Sequence of chain 4.A:
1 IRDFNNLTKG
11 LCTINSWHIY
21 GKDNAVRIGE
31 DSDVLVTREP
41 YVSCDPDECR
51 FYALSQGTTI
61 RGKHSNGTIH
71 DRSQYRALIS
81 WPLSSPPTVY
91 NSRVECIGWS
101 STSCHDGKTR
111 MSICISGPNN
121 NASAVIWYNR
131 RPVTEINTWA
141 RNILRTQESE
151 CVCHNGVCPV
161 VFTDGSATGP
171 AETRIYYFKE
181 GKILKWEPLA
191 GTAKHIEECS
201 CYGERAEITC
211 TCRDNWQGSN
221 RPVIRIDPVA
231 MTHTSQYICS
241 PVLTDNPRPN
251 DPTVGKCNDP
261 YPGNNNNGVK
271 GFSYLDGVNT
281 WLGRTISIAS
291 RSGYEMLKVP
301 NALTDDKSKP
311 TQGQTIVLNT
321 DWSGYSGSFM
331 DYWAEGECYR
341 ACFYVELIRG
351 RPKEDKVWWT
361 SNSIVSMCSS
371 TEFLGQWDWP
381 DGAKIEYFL

Sequence of chain 1.A:
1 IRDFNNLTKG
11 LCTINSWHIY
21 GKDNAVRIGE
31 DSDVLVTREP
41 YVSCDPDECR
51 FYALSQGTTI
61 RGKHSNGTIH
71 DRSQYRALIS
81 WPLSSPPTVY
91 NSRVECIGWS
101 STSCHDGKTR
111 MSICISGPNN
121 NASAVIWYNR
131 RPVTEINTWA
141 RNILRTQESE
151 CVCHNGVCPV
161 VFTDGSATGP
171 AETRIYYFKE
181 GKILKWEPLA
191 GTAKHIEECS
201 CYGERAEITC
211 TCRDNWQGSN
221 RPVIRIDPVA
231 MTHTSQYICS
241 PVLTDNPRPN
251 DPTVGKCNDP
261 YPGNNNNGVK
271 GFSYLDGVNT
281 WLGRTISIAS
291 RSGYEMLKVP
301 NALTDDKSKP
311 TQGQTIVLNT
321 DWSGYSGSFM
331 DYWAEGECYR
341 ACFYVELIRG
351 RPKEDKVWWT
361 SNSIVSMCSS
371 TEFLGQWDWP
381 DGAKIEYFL

Binding-site contacts:
Ligand atom O4 contacts residue THR315 of chain 1.A at 4.3 Å.
Ligand atom C2 contacts residue PRO118 of chain 4.A at 4.3 Å (hydrophobic).
Ligand atom O4 contacts residue GLN376 of chain 1.A at 3.9 Å.
Ligand atom O3 contacts residue ASP378 of chain 1.A at 2.7 Å (salt-bridge).
Ligand atom O3 contacts residue GLN376 of chain 1.A at 4.2 Å.
Ligand atom C2 contacts residue ASP378 of chain 1.A at 4.1 Å.
Ligand atom O3 contacts residue TRP377 of chain 1.A at 3.4 Å.
Ligand atom O5 contacts residue NAG1 of chain 4.B at 4.0 Å.
Ligand atom O4 contacts residue LEU318 of chain 1.A at 4.3 Å.
Ligand atom C6 contacts residue NAG1 of chain 4.B at 3.9 Å.
Ligand atom O6 contacts residue GLN376 of chain 1.A at 3.0 Å (h-bond).
Ligand atom O2 contacts residue TRP377 of chain 1.A at 3.5 Å.
Ligand atom C3 contacts residue ASP378 of chain 1.A at 3.5 Å.
Ligand atom C2 contacts residue TRP377 of chain 1.A at 4.2 Å (hydrophobic).
Ligand atom C2 contacts residue GLN376 of chain 1.A at 4.4 Å.
Ligand atom C4 contacts residue GLN376 of chain 1.A at 4.3 Å.
Ligand atom O1 contacts residue PRO118 of chain 4.A at 4.1 Å.
Ligand atom O2 contacts residue PRO118 of chain 4.A at 4.0 Å.
Ligand atom O2 contacts residue ASP378 of chain 1.A at 3.6 Å (salt-bridge).
Ligand atom C6 contacts residue GLN376 of chain 1.A at 3.6 Å.
Ligand atom O6 contacts residue NAG1 of chain 4.B at 3.2 Å (h-bond).

A protein and the small-molecule ligand that binds it are described below.
Small molecule (SMILES): OC[C@H]1O[C@@H](O)[C@H](O)[C@@H](O)[C@@H]1O